Binding-site contacts:
Ligand atom O1P contacts residue ARG61 of chain 1.A at 2.9 Å (salt-bridge).
Ligand atom C contacts residue VAL183 of chain 1.A at 3.8 Å (hydrophobic).
Ligand atom O2P contacts residue ARG61 of chain 1.A at 2.9 Å (salt-bridge).
Ligand atom CA contacts residue ASN180 of chain 1.A at 3.5 Å.
Ligand atom CB contacts residue ASN180 of chain 1.A at 3.6 Å.
Ligand atom CD2 contacts residue GLY176 of chain 1.A at 4.0 Å.
Ligand atom CD2 contacts residue ASN231 of chain 1.A at 4.0 Å.
Ligand atom ND1 contacts residue GLU187 of chain 1.A at 3.5 Å (salt-bridge).
Ligand atom N contacts residue LEU179 of chain 1.A at 3.5 Å.
Ligand atom CG contacts residue ARG65 of chain 1.A at 4.0 Å.
Ligand atom P contacts residue ARG134 of chain 1.A at 3.8 Å.
Ligand atom OE2 contacts residue ARG65 of chain 1.A at 2.6 Å (salt-bridge).
Ligand atom CB contacts residue ARG134 of chain 1.A at 3.9 Å.
Ligand atom OE2 contacts residue ARG61 of chain 1.A at 3.7 Å.
Ligand atom O2P contacts residue ARG134 of chain 1.A at 2.8 Å (salt-bridge).
Ligand atom CA contacts residue ASN231 of chain 1.A at 4.0 Å.
Ligand atom CB contacts residue LEU179 of chain 1.A at 3.9 Å (hydrophobic).
Ligand atom C contacts residue ASN231 of chain 1.A at 3.9 Å.
Ligand atom OE1 contacts residue ARG61 of chain 1.A at 3.4 Å (salt-bridge).
Ligand atom CD contacts residue ARG65 of chain 1.A at 3.6 Å.
Ligand atom C contacts residue ASN180 of chain 1.A at 3.6 Å.
Ligand atom CB contacts residue ASN180 of chain 1.A at 3.3 Å.
Ligand atom CG contacts residue ASN231 of chain 1.A at 3.6 Å.
Ligand atom O2P contacts residue TYR135 of chain 1.A at 4.0 Å.
Ligand atom CA contacts residue LEU179 of chain 1.A at 3.6 Å (hydrophobic).
Ligand atom P contacts residue TYR135 of chain 1.A at 3.8 Å.
Ligand atom P contacts residue ARG61 of chain 1.A at 3.8 Å.
Ligand atom N contacts residue ASN180 of chain 1.A at 2.9 Å (h-bond).
Ligand atom O1P contacts residue TYR135 of chain 1.A at 3.9 Å.
Ligand atom O contacts residue LEU179 of chain 1.A at 3.9 Å.
Ligand atom CD contacts residue ARG61 of chain 1.A at 3.7 Å.
Ligand atom O3P contacts residue ARG134 of chain 1.A at 2.9 Å (salt-bridge).
Ligand atom CA contacts residue ASN180 of chain 1.A at 3.8 Å.
Ligand atom C contacts residue LEU179 of chain 1.A at 3.8 Å (hydrophobic).
Ligand atom CD2 contacts residue LYS127 of chain 1.A at 4.0 Å.
Ligand atom O contacts residue VAL183 of chain 1.A at 3.6 Å.
Ligand atom O contacts residue ASN231 of chain 1.A at 3.0 Å (h-bond).
Ligand atom CB contacts residue ASN231 of chain 1.A at 3.1 Å.
Ligand atom O3P contacts residue TYR135 of chain 1.A at 2.6 Å (h-bond).
Ligand atom O3P contacts residue ASN180 of chain 1.A at 4.0 Å.

The protein below binds the small molecule below.
Small molecule (SMILES): CC(C)C[C@@H](C=O)NC(=O)[C@H](COP(=O)(O)O)NC(=O)[C@H](Cc1cnc[nH]1)NC(=O)[C@@H](N)CCC(=O)O

Sequence of chain 1.A:
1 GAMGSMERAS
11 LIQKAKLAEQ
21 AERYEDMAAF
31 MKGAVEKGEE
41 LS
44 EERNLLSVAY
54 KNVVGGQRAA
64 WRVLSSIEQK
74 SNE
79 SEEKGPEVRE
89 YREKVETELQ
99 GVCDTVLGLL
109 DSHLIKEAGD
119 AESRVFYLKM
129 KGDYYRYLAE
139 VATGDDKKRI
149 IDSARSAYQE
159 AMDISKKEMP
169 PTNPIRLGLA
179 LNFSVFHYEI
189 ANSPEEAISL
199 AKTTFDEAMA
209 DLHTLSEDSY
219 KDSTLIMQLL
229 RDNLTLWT